Sequence of chain 1.A:
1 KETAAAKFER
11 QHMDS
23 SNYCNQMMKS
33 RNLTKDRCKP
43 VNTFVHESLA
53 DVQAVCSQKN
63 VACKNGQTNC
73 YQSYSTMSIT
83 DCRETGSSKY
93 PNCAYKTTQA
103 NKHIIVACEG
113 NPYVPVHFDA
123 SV

The protein below binds the small molecule below.
Small molecule (SMILES): CN[Pt](Cl)(Cl)N(C)C

Binding-site contacts:
Ligand atom N21 contacts residue HIS105 of chain 1.A at 2.8 Å (h-bond).
Ligand atom C17 contacts residue HIS105 of chain 1.A at 4.1 Å.
Ligand atom C19 contacts residue HIS105 of chain 1.A at 3.8 Å.
Ligand atom C19 contacts residue THR78 of chain 1.A at 3.7 Å.
Ligand atom C22 contacts residue THR78 of chain 1.A at 3.7 Å.
Ligand atom C22 contacts residue HIS105 of chain 1.A at 3.0 Å.
Ligand atom N18 contacts residue HIS105 of chain 1.A at 3.2 Å (h-bond).
Ligand atom N21 contacts residue THR78 of chain 1.A at 3.8 Å.
Ligand atom PT contacts residue HIS105 of chain 1.A at 2.3 Å.